Binding-site contacts:
Ligand atom C8 contacts residue GLU1101 of chain 1.A at 3.8 Å.
Ligand atom C5 contacts residue ASN1103 of chain 1.A at 3.6 Å.
Ligand atom C7 contacts residue ASN1103 of chain 1.A at 3.8 Å.
Ligand atom O7 contacts residue ASN1103 of chain 1.A at 4.1 Å.
Ligand atom C5 contacts residue ALA735 of chain 1.A at 4.1 Å (hydrophobic).
Ligand atom N2 contacts residue ASN1103 of chain 1.A at 3.0 Å (h-bond).
Ligand atom O4 contacts residue ALA735 of chain 1.A at 4.4 Å.
Ligand atom C8 contacts residue ASN1103 of chain 1.A at 4.2 Å.
Ligand atom C4 contacts residue ASN1103 of chain 1.A at 4.2 Å.
Ligand atom O5 contacts residue ASN1103 of chain 1.A at 2.3 Å (h-bond).
Ligand atom C8 contacts residue LYS1102 of chain 1.A at 4.4 Å.
Ligand atom C3 contacts residue ASN1103 of chain 1.A at 3.8 Å.
Ligand atom C2 contacts residue ASN1103 of chain 1.A at 2.5 Å.
Ligand atom C1 contacts residue ASN1103 of chain 1.A at 1.4 Å.
Ligand atom C1 contacts residue GLN924 of chain 1.B at 4.4 Å.

The small molecule below binds the protein below.
Small molecule (SMILES): CC(=O)N[C@@H]1[C@@H](O)[C@H](O)[C@@H](CO)O[C@H]1O

Sequence of chain 1.A:
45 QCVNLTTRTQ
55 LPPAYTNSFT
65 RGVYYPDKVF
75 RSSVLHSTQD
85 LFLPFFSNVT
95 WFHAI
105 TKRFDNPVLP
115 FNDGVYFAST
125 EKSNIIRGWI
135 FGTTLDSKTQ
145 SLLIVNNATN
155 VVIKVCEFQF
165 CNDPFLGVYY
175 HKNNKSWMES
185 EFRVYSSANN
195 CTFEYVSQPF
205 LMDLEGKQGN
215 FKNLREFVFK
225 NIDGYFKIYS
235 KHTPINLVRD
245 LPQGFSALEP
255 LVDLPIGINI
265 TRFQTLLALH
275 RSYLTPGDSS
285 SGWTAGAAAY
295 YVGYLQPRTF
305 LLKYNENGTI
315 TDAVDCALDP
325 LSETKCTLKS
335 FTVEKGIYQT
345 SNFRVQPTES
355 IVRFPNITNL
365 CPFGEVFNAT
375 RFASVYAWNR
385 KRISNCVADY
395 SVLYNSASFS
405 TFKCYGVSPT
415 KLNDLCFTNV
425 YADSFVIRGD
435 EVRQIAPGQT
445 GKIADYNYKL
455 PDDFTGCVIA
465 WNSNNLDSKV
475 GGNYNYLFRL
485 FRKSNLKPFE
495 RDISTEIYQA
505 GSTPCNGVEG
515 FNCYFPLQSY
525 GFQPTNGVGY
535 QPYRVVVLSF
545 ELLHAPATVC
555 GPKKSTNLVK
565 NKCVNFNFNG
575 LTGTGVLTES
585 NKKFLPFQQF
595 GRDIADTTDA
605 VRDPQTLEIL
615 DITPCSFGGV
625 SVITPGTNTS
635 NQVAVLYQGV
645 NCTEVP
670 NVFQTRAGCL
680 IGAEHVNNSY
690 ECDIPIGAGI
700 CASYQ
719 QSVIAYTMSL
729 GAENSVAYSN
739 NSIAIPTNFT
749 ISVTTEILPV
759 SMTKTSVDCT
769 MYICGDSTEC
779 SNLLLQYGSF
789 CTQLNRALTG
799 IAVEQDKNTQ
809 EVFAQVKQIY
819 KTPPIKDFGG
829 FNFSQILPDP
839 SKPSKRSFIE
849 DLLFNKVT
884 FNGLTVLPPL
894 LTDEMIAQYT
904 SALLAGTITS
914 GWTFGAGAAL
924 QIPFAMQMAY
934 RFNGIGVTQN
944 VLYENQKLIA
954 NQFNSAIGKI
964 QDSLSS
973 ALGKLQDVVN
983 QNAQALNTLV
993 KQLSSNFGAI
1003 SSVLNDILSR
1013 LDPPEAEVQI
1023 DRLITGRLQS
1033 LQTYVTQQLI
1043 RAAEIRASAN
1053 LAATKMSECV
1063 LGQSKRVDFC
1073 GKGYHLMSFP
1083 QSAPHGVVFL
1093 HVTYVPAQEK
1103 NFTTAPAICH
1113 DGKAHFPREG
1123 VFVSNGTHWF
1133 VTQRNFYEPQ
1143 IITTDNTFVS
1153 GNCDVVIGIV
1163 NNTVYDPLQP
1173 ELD

Sequence of chain 1.B:
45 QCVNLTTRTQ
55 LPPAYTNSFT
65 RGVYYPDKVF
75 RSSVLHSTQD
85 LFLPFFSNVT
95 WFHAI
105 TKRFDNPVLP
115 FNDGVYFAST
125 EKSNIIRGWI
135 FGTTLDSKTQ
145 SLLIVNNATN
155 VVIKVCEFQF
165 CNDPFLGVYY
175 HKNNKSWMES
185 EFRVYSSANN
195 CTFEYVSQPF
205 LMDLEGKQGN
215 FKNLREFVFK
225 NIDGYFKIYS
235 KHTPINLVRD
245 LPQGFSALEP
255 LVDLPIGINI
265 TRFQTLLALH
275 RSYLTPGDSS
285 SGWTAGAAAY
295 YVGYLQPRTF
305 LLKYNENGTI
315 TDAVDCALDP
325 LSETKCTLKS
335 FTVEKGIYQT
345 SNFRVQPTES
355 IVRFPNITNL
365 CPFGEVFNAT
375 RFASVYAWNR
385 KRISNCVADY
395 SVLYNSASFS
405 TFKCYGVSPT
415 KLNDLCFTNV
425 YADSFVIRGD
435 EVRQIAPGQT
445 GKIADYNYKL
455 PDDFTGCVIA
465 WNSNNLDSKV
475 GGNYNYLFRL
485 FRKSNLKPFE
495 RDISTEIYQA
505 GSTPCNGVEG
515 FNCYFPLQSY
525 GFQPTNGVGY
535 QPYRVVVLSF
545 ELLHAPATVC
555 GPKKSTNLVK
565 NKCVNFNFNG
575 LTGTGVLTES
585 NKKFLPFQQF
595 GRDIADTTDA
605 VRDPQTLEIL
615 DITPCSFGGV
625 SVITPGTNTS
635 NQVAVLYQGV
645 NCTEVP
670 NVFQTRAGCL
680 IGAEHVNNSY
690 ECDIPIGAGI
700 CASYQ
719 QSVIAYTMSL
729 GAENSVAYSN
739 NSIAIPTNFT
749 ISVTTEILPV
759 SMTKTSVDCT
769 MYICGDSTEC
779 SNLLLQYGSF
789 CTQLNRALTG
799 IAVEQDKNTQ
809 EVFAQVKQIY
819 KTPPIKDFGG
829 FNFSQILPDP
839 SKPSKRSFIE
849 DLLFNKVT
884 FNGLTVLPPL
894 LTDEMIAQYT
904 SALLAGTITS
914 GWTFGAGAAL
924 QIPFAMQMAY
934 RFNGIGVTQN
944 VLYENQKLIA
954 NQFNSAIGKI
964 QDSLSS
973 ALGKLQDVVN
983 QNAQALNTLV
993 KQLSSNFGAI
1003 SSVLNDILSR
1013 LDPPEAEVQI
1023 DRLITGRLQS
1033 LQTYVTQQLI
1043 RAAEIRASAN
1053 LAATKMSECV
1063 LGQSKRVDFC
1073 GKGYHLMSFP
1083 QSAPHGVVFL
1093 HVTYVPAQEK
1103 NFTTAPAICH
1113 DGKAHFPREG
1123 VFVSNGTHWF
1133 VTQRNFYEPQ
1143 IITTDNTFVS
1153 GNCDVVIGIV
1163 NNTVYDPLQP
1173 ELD